A small-molecule ligand and the protein it binds are described below.
Small molecule (SMILES): Nc1ncnc2c1ncn2[C@H]1C[C@H](O)[C@@H](COP(=O)(O)O)O1

Binding-site contacts:
Ligand atom N6 contacts residue GLY427 of chain 43.A at 2.8 Å (h-bond).
Ligand atom N3 contacts residue PRO419 of chain 43.A at 4.3 Å.
Ligand atom C1' contacts residue HIS418 of chain 43.A at 4.1 Å.
Ligand atom N6 contacts residue PHE426 of chain 43.A at 3.8 Å.
Ligand atom N9 contacts residue PRO203 of chain 43.A at 4.2 Å.
Ligand atom C5 contacts residue PRO419 of chain 43.A at 3.7 Å (hydrophobic).
Ligand atom N7 contacts residue HIS418 of chain 43.A at 4.4 Å.
Ligand atom C6 contacts residue GLY427 of chain 43.A at 3.7 Å.
Ligand atom C2' contacts residue PRO203 of chain 43.A at 4.0 Å (hydrophobic).
Ligand atom O2P contacts residue HIS416 of chain 43.A at 2.8 Å (h-bond).
Ligand atom C5 contacts residue PRO203 of chain 43.A at 4.3 Å (hydrophobic).
Ligand atom C6 contacts residue PRO203 of chain 43.A at 4.4 Å (hydrophobic).
Ligand atom C6 contacts residue VAL202 of chain 43.A at 3.9 Å (hydrophobic).
Ligand atom N7 contacts residue SER420 of chain 43.A at 3.9 Å.
Ligand atom O5' contacts residue PRO419 of chain 43.A at 3.9 Å.
Ligand atom O4' contacts residue HIS418 of chain 43.A at 4.1 Å.
Ligand atom C4 contacts residue PRO419 of chain 43.A at 4.2 Å (hydrophobic).
Ligand atom N6 contacts residue GLY425 of chain 43.A at 4.1 Å.
Ligand atom C8 contacts residue PRO203 of chain 43.A at 4.4 Å (hydrophobic).
Ligand atom N1 contacts residue PRO419 of chain 43.A at 3.5 Å (h-bond).
Ligand atom P contacts residue HIS416 of chain 43.A at 4.0 Å.
Ligand atom O4' contacts residue PRO419 of chain 43.A at 4.3 Å.
Ligand atom C4 contacts residue PRO203 of chain 43.A at 4.2 Å (hydrophobic).
Ligand atom N6 contacts residue SER420 of chain 43.A at 4.0 Å.
Ligand atom N7 contacts residue PRO419 of chain 43.A at 4.3 Å.
Ligand atom N1 contacts residue GLY427 of chain 43.A at 2.7 Å (h-bond).
Ligand atom C2 contacts residue VAL202 of chain 43.A at 4.3 Å (hydrophobic).
Ligand atom C6 contacts residue PRO419 of chain 43.A at 3.2 Å (hydrophobic).
Ligand atom C6 contacts residue SER420 of chain 43.A at 4.3 Å.
Ligand atom C8 contacts residue HIS418 of chain 43.A at 3.7 Å.
Ligand atom C2 contacts residue GLY427 of chain 43.A at 3.4 Å.
Ligand atom N6 contacts residue VAL202 of chain 43.A at 4.0 Å.
Ligand atom O2P contacts residue PRO419 of chain 43.A at 4.2 Å.
Ligand atom O1P contacts residue HIS416 of chain 43.A at 4.2 Å.
Ligand atom N1 contacts residue VAL202 of chain 43.A at 3.7 Å.
Ligand atom C2 contacts residue PRO419 of chain 43.A at 4.0 Å (hydrophobic).
Ligand atom C5 contacts residue SER420 of chain 43.A at 4.3 Å.
Ligand atom N6 contacts residue PRO419 of chain 43.A at 3.4 Å (h-bond).
Ligand atom N9 contacts residue HIS418 of chain 43.A at 4.3 Å.
Ligand atom N3 contacts residue PRO203 of chain 43.A at 4.4 Å.

Sequence of chain 43.A:
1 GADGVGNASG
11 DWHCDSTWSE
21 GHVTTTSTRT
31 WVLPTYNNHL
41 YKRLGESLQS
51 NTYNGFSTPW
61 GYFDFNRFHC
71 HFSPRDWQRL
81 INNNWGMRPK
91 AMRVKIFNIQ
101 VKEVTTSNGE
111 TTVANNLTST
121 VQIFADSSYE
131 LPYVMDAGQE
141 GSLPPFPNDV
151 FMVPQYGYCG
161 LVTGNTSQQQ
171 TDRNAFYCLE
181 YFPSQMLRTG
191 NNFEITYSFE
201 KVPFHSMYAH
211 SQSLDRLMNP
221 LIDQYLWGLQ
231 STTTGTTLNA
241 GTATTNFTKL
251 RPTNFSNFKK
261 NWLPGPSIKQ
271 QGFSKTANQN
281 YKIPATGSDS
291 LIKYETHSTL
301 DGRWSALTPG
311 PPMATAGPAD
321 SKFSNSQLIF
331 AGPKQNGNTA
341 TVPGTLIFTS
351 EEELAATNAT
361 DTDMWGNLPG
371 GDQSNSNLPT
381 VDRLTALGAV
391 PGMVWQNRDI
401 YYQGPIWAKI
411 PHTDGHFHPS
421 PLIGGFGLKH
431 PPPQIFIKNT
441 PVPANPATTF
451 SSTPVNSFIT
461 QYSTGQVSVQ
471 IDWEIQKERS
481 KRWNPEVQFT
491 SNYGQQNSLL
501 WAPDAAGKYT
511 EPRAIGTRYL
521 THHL